Binding-site contacts:
Ligand atom O2' contacts residue ASN660 of chain 1.D at 3.6 Å.
Ligand atom O1A contacts residue MG1 of chain 1.V at 3.2 Å.
Ligand atom N1 contacts residue ILE479 of chain 1.D at 3.6 Å.
Ligand atom PG contacts residue ARG766 of chain 1.C at 3.1 Å.
Ligand atom N6 contacts residue ILE656 of chain 1.D at 3.6 Å.
Ligand atom O2B contacts residue CYS522 of chain 1.D at 3.3 Å (h-bond).
Ligand atom C2 contacts residue ASN660 of chain 1.D at 3.6 Å.
Ligand atom C2 contacts residue ASP478 of chain 1.D at 3.4 Å.
Ligand atom O1B contacts residue MG1 of chain 1.V at 2.8 Å.
Ligand atom O3A contacts residue GLY523 of chain 1.D at 3.4 Å (h-bond).
Ligand atom C8 contacts residue GLY523 of chain 1.D at 3.6 Å.
Ligand atom C8 contacts residue GLY521 of chain 1.D at 3.3 Å.
Ligand atom O3G contacts residue ARG766 of chain 1.C at 1.9 Å (salt-bridge).
Ligand atom O2B contacts residue GLY523 of chain 1.D at 3.2 Å (h-bond).
Ligand atom O3A contacts residue GLY521 of chain 1.D at 3.6 Å.
Ligand atom O2A contacts residue THR525 of chain 1.D at 2.8 Å (h-bond).
Ligand atom PB contacts residue GLY521 of chain 1.D at 3.6 Å.
Ligand atom N1 contacts residue ILE656 of chain 1.D at 3.4 Å.
Ligand atom N1 contacts residue GLY480 of chain 1.D at 3.0 Å (h-bond).
Ligand atom N6 contacts residue GLY480 of chain 1.D at 3.2 Å (h-bond).
Ligand atom N3 contacts residue ASN660 of chain 1.D at 3.4 Å (h-bond).
Ligand atom N7 contacts residue GLY523 of chain 1.D at 3.3 Å (h-bond).
Ligand atom O4' contacts residue ALA685 of chain 1.D at 3.6 Å.
Ligand atom O2A contacts residue LYS524 of chain 1.D at 3.2 Å (salt-bridge).
Ligand atom O2G contacts residue MG1 of chain 1.V at 2.6 Å.
Ligand atom C1' contacts residue THR688 of chain 1.D at 3.5 Å.
Ligand atom O2B contacts residue LYS524 of chain 1.D at 2.9 Å (salt-bridge).
Ligand atom O2A contacts residue LEU526 of chain 1.D at 3.0 Å (h-bond).
Ligand atom O2B contacts residue GLY521 of chain 1.D at 3.5 Å (h-bond).
Ligand atom O3B contacts residue GLY521 of chain 1.D at 2.7 Å (h-bond).
Ligand atom O2A contacts residue GLY523 of chain 1.D at 3.2 Å.
Ligand atom O1B contacts residue THR525 of chain 1.D at 3.2 Å (h-bond).
Ligand atom N6 contacts residue ILE479 of chain 1.D at 3.6 Å.
Ligand atom C4 contacts residue LEU526 of chain 1.D at 3.6 Å (hydrophobic).
Ligand atom O2' contacts residue THR688 of chain 1.D at 3.0 Å (h-bond).
Ligand atom C6 contacts residue ILE656 of chain 1.D at 3.6 Å (hydrophobic).
Ligand atom S1G contacts residue ARG766 of chain 1.C at 3.4 Å (salt-bridge).
Ligand atom N7 contacts residue CYS522 of chain 1.D at 3.3 Å.
Ligand atom O1A contacts residue THR525 of chain 1.D at 3.4 Å (h-bond).
Ligand atom S1G contacts residue GLY521 of chain 1.D at 3.6 Å.

The small molecule below binds the protein below.
Small molecule (SMILES): Nc1ncnc2c1ncn2[C@@H]1O[C@H](COP(=O)(O)OP(=O)(O)OP(O)(O)=S)[C@@H](O)[C@H]1O

Sequence of chain 1.D:
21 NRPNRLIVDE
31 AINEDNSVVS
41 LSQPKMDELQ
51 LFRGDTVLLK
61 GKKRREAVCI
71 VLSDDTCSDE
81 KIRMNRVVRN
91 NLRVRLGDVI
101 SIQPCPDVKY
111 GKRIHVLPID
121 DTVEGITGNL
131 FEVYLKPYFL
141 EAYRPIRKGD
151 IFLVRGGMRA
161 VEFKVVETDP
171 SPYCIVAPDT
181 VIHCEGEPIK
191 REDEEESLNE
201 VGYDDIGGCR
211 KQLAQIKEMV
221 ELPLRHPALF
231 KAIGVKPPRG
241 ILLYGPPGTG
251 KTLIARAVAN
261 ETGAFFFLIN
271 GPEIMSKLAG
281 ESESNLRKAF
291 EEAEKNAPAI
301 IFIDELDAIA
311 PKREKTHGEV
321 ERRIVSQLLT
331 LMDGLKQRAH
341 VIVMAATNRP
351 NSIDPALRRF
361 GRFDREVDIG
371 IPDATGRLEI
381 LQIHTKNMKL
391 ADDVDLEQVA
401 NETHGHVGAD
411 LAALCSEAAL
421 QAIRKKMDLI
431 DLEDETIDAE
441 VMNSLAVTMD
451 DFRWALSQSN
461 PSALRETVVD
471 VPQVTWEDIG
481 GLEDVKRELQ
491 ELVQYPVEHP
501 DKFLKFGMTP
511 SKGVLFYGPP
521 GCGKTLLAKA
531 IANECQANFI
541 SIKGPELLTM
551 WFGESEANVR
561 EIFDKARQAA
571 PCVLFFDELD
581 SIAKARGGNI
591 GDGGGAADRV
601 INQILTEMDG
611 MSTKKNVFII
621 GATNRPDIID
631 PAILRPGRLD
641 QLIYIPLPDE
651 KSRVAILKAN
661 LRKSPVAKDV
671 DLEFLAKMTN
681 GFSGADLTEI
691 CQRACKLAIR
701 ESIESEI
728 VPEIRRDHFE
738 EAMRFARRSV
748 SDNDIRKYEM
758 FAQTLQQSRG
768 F

Sequence of chain 1.C:
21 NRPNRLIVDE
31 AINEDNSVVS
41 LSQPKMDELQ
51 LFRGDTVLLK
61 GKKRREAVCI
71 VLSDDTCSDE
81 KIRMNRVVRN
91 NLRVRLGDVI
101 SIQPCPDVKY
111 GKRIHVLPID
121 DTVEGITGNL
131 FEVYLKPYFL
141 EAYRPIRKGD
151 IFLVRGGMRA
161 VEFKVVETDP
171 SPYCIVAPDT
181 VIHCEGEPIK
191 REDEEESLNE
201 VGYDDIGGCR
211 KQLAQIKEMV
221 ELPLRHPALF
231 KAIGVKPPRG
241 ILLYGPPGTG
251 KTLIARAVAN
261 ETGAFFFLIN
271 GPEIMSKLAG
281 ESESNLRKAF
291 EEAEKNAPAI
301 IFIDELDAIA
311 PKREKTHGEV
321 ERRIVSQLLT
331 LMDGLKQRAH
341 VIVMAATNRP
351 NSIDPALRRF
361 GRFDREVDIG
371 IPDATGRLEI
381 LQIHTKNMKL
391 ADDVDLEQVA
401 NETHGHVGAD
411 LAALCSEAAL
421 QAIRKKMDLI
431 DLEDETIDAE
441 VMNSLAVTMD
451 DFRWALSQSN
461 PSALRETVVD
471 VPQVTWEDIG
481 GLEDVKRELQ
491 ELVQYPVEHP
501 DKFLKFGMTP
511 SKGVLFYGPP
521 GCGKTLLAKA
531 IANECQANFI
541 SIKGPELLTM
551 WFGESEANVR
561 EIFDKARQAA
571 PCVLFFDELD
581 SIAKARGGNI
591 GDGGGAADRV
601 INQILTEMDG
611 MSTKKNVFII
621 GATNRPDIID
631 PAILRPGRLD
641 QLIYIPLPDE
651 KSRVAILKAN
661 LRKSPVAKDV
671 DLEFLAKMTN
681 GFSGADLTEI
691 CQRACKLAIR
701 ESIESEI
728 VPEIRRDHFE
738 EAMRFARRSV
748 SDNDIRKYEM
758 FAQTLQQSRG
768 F